A protein and the small-molecule ligand that binds it are described below.
Small molecule (SMILES): CC(=O)N[C@@H]1[C@@H](O)[C@H](O)[C@@H](CO)O[C@H]1O

Sequence of chain 1.C:
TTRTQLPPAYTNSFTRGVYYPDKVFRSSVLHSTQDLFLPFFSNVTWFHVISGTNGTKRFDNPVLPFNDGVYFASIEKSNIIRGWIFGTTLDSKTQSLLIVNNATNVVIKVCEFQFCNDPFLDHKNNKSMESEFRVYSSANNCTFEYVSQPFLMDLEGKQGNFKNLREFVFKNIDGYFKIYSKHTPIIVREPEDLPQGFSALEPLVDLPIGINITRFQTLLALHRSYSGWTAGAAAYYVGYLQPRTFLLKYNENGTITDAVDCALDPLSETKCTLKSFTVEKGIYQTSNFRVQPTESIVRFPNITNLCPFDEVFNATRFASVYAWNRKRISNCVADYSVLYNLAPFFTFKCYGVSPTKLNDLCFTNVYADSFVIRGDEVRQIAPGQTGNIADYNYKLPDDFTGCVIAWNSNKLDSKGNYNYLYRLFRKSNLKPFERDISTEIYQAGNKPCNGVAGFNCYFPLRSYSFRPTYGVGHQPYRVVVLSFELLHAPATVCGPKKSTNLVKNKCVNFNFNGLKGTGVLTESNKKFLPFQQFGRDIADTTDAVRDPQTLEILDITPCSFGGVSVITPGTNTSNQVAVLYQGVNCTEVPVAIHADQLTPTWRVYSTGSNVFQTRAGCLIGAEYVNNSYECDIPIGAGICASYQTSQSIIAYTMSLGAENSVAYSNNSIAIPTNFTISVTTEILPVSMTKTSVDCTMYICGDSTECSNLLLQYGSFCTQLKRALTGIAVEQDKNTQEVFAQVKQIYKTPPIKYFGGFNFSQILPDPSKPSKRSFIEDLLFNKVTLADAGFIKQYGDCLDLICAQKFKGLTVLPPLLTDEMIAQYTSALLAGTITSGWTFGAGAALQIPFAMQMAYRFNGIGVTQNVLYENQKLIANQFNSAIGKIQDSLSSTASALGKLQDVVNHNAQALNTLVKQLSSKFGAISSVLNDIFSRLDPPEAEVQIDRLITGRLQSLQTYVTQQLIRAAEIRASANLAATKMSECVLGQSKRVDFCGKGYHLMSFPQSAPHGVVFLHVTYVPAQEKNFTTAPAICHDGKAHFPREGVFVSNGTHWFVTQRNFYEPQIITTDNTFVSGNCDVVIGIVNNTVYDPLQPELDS

Binding-site contacts:
Ligand atom O3 contacts residue ASN613 of chain 1.A at 2.8 Å (h-bond).
Ligand atom C3 contacts residue ASN613 of chain 1.A at 3.1 Å.
Ligand atom C4 contacts residue ASN613 of chain 1.A at 3.7 Å.
Ligand atom C6 contacts residue ASN613 of chain 1.A at 3.1 Å.
Ligand atom O6 contacts residue GLU616 of chain 1.A at 4.0 Å.
Ligand atom C7 contacts residue ASN613 of chain 1.A at 4.4 Å.
Ligand atom C5 contacts residue ASN613 of chain 1.A at 3.2 Å.
Ligand atom O6 contacts residue ASN613 of chain 1.A at 3.0 Å (h-bond).
Ligand atom O6 contacts residue THR615 of chain 1.A at 3.2 Å (h-bond).
Ligand atom O3 contacts residue GLY835 of chain 1.C at 3.8 Å.
Ligand atom C7 contacts residue GLN641 of chain 1.A at 4.4 Å.
Ligand atom O5 contacts residue ASN613 of chain 1.A at 2.4 Å (h-bond).
Ligand atom C1 contacts residue ASN613 of chain 1.A at 1.4 Å.
Ligand atom O7 contacts residue ASN613 of chain 1.A at 4.3 Å.
Ligand atom N2 contacts residue ASN613 of chain 1.A at 3.7 Å.
Ligand atom O7 contacts residue GLN641 of chain 1.A at 3.3 Å.
Ligand atom O3 contacts residue GLN833 of chain 1.C at 4.5 Å.
Ligand atom C2 contacts residue ASN613 of chain 1.A at 2.5 Å.

Sequence of chain 1.A:
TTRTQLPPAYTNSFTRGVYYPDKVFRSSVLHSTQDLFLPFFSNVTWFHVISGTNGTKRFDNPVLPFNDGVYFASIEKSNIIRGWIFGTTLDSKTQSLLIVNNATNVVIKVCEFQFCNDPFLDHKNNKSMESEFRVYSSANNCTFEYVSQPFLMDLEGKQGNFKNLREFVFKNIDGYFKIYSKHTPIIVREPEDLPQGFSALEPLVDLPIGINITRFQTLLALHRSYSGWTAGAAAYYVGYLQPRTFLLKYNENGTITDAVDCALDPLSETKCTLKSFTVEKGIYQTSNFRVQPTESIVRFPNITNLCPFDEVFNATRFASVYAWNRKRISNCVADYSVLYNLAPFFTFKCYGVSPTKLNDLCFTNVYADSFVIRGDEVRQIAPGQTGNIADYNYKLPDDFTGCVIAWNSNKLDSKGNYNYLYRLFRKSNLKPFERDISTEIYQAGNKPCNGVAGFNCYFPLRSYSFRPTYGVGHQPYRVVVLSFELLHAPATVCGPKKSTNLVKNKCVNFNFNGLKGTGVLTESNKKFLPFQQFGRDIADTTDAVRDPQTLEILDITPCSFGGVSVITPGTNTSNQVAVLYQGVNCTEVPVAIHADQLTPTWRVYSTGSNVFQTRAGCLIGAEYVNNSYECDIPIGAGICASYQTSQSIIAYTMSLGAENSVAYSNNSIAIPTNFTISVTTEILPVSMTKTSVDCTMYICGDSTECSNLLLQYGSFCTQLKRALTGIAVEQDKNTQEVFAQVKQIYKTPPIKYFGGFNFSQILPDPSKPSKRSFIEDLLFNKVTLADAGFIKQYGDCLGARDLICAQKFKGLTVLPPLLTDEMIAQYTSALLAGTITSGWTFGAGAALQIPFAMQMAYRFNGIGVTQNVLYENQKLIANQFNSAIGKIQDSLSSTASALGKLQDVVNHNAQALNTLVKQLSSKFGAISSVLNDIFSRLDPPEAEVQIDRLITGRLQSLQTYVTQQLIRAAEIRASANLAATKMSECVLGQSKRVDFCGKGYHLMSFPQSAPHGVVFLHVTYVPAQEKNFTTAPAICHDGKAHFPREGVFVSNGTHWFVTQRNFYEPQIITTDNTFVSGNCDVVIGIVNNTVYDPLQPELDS